Binding-site contacts:
Ligand atom C26 contacts residue LEU138 of chain 1.B at 3.8 Å (hydrophobic).
Ligand atom C33 contacts residue ILE227 of chain 1.B at 3.0 Å (hydrophobic).
Ligand atom C31 contacts residue LYS136 of chain 1.B at 2.7 Å.
Ligand atom C23 contacts residue ILE227 of chain 1.B at 4.0 Å (hydrophobic).
Ligand atom C2 contacts residue ILE227 of chain 1.B at 3.9 Å (hydrophobic).
Ligand atom C5 contacts residue LYS136 of chain 1.B at 3.9 Å.
Ligand atom C26 contacts residue LEU211 of chain 1.B at 3.6 Å (hydrophobic).
Ligand atom C25 contacts residue LEU138 of chain 1.B at 4.0 Å (hydrophobic).
Ligand atom C22 contacts residue LYS136 of chain 1.B at 3.7 Å.
Ligand atom C31 contacts residue ILE227 of chain 1.B at 3.7 Å (hydrophobic).
Ligand atom C9 contacts residue LYS135 of chain 1.B at 3.8 Å.
Ligand atom C23 contacts residue LYS136 of chain 1.B at 3.7 Å.
Ligand atom N16 contacts residue THR182 of chain 1.B at 3.9 Å.
Ligand atom C2 contacts residue ASP137 of chain 1.B at 4.0 Å.
Ligand atom C32 contacts residue ILE227 of chain 1.B at 3.5 Å (hydrophobic).
Ligand atom C27 contacts residue LEU211 of chain 1.B at 3.2 Å (hydrophobic).
Ligand atom C2 contacts residue GLY213 of chain 1.B at 3.2 Å.
Ligand atom C27 contacts residue GLY210 of chain 1.B at 3.9 Å.
Ligand atom N19 contacts residue LYS136 of chain 1.B at 3.7 Å.
Ligand atom C10 contacts residue LYS135 of chain 1.B at 4.0 Å.
Ligand atom O11 contacts residue LYS135 of chain 1.B at 3.7 Å.
Ligand atom C17 contacts residue LYS136 of chain 1.B at 3.6 Å.
Ligand atom C4 contacts residue ASP137 of chain 1.B at 3.6 Å.
Ligand atom N8 contacts residue LYS135 of chain 1.B at 3.7 Å.
Ligand atom C13 contacts residue LYS136 of chain 1.B at 3.9 Å.
Ligand atom C18 contacts residue LYS136 of chain 1.B at 3.6 Å.
Ligand atom C3 contacts residue GLY213 of chain 1.B at 3.8 Å.
Ligand atom C14 contacts residue THR182 of chain 1.B at 3.8 Å.
Ligand atom C3 contacts residue ILE227 of chain 1.B at 3.6 Å (hydrophobic).
Ligand atom N1 contacts residue ASP137 of chain 1.B at 3.0 Å (salt-bridge).
Ligand atom C5 contacts residue LYS135 of chain 1.B at 3.5 Å.
Ligand atom C21 contacts residue ILE227 of chain 1.B at 3.9 Å (hydrophobic).
Ligand atom C29 contacts residue LEU138 of chain 1.B at 3.9 Å (hydrophobic).
Ligand atom C30 contacts residue LYS136 of chain 1.B at 3.0 Å.
Ligand atom C22 contacts residue ILE227 of chain 1.B at 3.8 Å (hydrophobic).
Ligand atom C18 contacts residue THR182 of chain 1.B at 3.8 Å.
Ligand atom C7 contacts residue LYS135 of chain 1.B at 3.8 Å.
Ligand atom C33 contacts residue GLY213 of chain 1.B at 3.5 Å.
Ligand atom C21 contacts residue LYS136 of chain 1.B at 3.7 Å.
Ligand atom C30 contacts residue ILE227 of chain 1.B at 3.4 Å (hydrophobic).

Sequence of chain 1.B:
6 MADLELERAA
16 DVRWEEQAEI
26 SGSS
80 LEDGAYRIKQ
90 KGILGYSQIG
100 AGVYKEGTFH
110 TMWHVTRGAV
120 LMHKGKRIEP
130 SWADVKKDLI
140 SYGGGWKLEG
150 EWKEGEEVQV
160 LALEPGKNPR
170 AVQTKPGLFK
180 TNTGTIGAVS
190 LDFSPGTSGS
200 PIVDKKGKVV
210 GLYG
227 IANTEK

A protein and the small-molecule ligand that binds it are described below.
Small molecule (SMILES): NCc1ccc(-c2ncc(OCC3CCNCC3)nc2-c2ccc(-c3ccoc3)cc2)cc1